Binding-site contacts:
Ligand atom O6 contacts residue THR156 of chain 58.F at 1.2 Å (h-bond).
Ligand atom N2 contacts residue ASN154 of chain 58.F at 4.3 Å.
Ligand atom C2 contacts residue MET151 of chain 58.F at 4.1 Å (hydrophobic).
Ligand atom C2 contacts residue HIS148 of chain 58.F at 4.2 Å.
Ligand atom C1 contacts residue ASN154 of chain 58.F at 2.5 Å.
Ligand atom C7 contacts residue THR156 of chain 58.F at 3.4 Å.
Ligand atom C7 contacts residue HIS148 of chain 58.F at 2.3 Å.
Ligand atom C5 contacts residue THR156 of chain 58.F at 3.2 Å.
Ligand atom N2 contacts residue HIS148 of chain 58.F at 2.8 Å (h-bond).
Ligand atom C6 contacts residue ASN154 of chain 58.F at 3.0 Å.
Ligand atom C6 contacts residue GLY157 of chain 58.F at 4.2 Å.
Ligand atom N2 contacts residue GLY150 of chain 58.F at 4.1 Å.
Ligand atom O4 contacts residue THR156 of chain 58.F at 4.2 Å.
Ligand atom O7 contacts residue HIS148 of chain 58.F at 3.3 Å (h-bond).
Ligand atom O5 contacts residue ASN154 of chain 58.F at 2.4 Å (h-bond).
Ligand atom C7 contacts residue MET151 of chain 58.F at 4.0 Å (hydrophobic).
Ligand atom C4 contacts residue ASN154 of chain 58.F at 3.2 Å.
Ligand atom O5 contacts residue ARG164 of chain 58.F at 4.3 Å.
Ligand atom O7 contacts residue THR156 of chain 58.F at 2.4 Å.
Ligand atom C1 contacts residue MET151 of chain 58.F at 3.6 Å (hydrophobic).
Ligand atom O4 contacts residue ASN154 of chain 58.F at 3.5 Å (h-bond).
Ligand atom C5 contacts residue ASN154 of chain 58.F at 2.1 Å.
Ligand atom O6 contacts residue ASN154 of chain 58.F at 2.4 Å (h-bond).
Ligand atom C2 contacts residue ASN154 of chain 58.F at 3.5 Å.
Ligand atom C6 contacts residue ASP155 of chain 58.F at 4.3 Å.
Ligand atom C1 contacts residue GLY150 of chain 58.F at 3.8 Å.
Ligand atom C8 contacts residue HIS148 of chain 58.F at 1.2 Å.
Ligand atom C4 contacts residue THR156 of chain 58.F at 4.1 Å.
Ligand atom C6 contacts residue THR156 of chain 58.F at 1.8 Å.
Ligand atom C8 contacts residue MET151 of chain 58.F at 4.1 Å (hydrophobic).
Ligand atom N2 contacts residue MET151 of chain 58.F at 3.4 Å.
Ligand atom C8 contacts residue THR156 of chain 58.F at 2.9 Å.
Ligand atom C8 contacts residue GLY157 of chain 58.F at 4.5 Å.
Ligand atom C2 contacts residue GLY150 of chain 58.F at 4.5 Å.
Ligand atom O6 contacts residue ASP155 of chain 58.F at 4.2 Å.
Ligand atom C3 contacts residue ASN154 of chain 58.F at 3.5 Å.
Ligand atom N2 contacts residue THR156 of chain 58.F at 4.3 Å.
Ligand atom O5 contacts residue THR156 of chain 58.F at 3.8 Å.

Sequence of chain 58.F:
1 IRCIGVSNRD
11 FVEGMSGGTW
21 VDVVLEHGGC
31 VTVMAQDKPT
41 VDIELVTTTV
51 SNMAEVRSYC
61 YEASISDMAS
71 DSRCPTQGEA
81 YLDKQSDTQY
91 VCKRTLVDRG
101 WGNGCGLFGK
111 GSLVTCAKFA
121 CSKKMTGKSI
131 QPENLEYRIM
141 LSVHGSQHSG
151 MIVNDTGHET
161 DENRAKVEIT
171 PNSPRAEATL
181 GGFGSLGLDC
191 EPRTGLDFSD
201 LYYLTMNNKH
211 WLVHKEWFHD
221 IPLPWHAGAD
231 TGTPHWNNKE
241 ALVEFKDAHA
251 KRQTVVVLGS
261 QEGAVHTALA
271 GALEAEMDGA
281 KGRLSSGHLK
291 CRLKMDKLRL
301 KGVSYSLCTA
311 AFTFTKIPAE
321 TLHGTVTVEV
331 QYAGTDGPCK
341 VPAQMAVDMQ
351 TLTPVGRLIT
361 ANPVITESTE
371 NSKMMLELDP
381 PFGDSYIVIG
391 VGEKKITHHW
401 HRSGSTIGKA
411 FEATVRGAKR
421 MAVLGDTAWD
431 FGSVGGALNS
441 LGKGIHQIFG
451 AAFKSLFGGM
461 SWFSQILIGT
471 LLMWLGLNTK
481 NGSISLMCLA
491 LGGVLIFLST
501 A

A protein and the small-molecule ligand that binds it are described below.
Small molecule (SMILES): CC(=O)N[C@H]1[C@H](O[C@H]2[C@H](O)[C@@H](NC(C)=O)CO[C@@H]2CO)O[C@H](CO)[C@@H](O)[C@@H]1O